Binding-site contacts:
Ligand atom N2 contacts residue ASN265 of chain 3.A at 3.0 Å (h-bond).
Ligand atom C8 contacts residue GLN263 of chain 3.A at 4.3 Å.
Ligand atom O5 contacts residue ASN265 of chain 3.A at 2.3 Å (h-bond).
Ligand atom O6 contacts residue ARG412 of chain 3.A at 4.0 Å.
Ligand atom O6 contacts residue VAL414 of chain 3.A at 4.1 Å.
Ligand atom O7 contacts residue ASN301 of chain 3.A at 4.3 Å.
Ligand atom C1 contacts residue GLN263 of chain 3.A at 4.3 Å.
Ligand atom C1 contacts residue VAL414 of chain 3.A at 4.0 Å (hydrophobic).
Ligand atom C7 contacts residue SER381 of chain 3.A at 4.4 Å.
Ligand atom C8 contacts residue ASN265 of chain 3.A at 4.0 Å.
Ligand atom O7 contacts residue ASN265 of chain 3.A at 3.5 Å (h-bond).
Ligand atom O7 contacts residue SER381 of chain 3.A at 4.2 Å.
Ligand atom C4 contacts residue ASN265 of chain 3.A at 4.2 Å.
Ligand atom C5 contacts residue GLN263 of chain 3.A at 4.0 Å.
Ligand atom O5 contacts residue VAL414 of chain 3.A at 3.8 Å.
Ligand atom C5 contacts residue ASN265 of chain 3.A at 3.6 Å.
Ligand atom C3 contacts residue GLN263 of chain 3.A at 4.3 Å.
Ligand atom C8 contacts residue ASN301 of chain 3.A at 3.9 Å.
Ligand atom C2 contacts residue ASN265 of chain 3.A at 2.5 Å.
Ligand atom C1 contacts residue ASN265 of chain 3.A at 1.4 Å.
Ligand atom C8 contacts residue SER381 of chain 3.A at 3.6 Å.
Ligand atom O6 contacts residue ASN265 of chain 3.A at 4.4 Å.
Ligand atom C5 contacts residue VAL414 of chain 3.A at 4.5 Å (hydrophobic).
Ligand atom C2 contacts residue GLN263 of chain 3.A at 4.4 Å.
Ligand atom C8 contacts residue SER303 of chain 3.A at 3.6 Å.
Ligand atom C3 contacts residue ASN265 of chain 3.A at 3.8 Å.
Ligand atom C7 contacts residue ASN265 of chain 3.A at 3.5 Å.
Ligand atom N2 contacts residue GLN263 of chain 3.A at 3.9 Å.
Ligand atom C8 contacts residue VAL302 of chain 3.A at 4.2 Å (hydrophobic).

Sequence of chain 3.A:
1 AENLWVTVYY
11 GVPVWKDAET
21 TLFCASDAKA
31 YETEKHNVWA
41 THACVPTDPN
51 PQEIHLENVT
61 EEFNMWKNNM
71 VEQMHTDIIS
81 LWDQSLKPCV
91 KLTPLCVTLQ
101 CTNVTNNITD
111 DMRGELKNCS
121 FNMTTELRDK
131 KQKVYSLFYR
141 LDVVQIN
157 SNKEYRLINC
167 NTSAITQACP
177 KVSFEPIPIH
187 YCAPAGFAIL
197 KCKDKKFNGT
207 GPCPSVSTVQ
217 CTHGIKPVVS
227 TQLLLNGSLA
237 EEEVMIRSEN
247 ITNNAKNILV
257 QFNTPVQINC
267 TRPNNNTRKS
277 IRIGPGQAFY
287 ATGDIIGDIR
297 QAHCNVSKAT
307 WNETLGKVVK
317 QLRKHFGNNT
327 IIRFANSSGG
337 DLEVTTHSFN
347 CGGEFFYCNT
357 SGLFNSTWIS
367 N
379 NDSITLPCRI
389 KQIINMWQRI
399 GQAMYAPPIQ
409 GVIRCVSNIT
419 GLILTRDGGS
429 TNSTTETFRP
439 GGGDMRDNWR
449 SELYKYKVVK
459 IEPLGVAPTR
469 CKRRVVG

A protein and the small-molecule ligand that binds it are described below.
Small molecule (SMILES): CC(=O)N[C@H]1[C@H](O[C@H]2[C@H](O)[C@@H](NC(C)=O)CO[C@@H]2CO)O[C@H](CO)[C@@H](O[C@@H]2O[C@H](CO)[C@@H](O)[C@H](O)[C@@H]2O)[C@@H]1O